Sequence of chain 1.B:
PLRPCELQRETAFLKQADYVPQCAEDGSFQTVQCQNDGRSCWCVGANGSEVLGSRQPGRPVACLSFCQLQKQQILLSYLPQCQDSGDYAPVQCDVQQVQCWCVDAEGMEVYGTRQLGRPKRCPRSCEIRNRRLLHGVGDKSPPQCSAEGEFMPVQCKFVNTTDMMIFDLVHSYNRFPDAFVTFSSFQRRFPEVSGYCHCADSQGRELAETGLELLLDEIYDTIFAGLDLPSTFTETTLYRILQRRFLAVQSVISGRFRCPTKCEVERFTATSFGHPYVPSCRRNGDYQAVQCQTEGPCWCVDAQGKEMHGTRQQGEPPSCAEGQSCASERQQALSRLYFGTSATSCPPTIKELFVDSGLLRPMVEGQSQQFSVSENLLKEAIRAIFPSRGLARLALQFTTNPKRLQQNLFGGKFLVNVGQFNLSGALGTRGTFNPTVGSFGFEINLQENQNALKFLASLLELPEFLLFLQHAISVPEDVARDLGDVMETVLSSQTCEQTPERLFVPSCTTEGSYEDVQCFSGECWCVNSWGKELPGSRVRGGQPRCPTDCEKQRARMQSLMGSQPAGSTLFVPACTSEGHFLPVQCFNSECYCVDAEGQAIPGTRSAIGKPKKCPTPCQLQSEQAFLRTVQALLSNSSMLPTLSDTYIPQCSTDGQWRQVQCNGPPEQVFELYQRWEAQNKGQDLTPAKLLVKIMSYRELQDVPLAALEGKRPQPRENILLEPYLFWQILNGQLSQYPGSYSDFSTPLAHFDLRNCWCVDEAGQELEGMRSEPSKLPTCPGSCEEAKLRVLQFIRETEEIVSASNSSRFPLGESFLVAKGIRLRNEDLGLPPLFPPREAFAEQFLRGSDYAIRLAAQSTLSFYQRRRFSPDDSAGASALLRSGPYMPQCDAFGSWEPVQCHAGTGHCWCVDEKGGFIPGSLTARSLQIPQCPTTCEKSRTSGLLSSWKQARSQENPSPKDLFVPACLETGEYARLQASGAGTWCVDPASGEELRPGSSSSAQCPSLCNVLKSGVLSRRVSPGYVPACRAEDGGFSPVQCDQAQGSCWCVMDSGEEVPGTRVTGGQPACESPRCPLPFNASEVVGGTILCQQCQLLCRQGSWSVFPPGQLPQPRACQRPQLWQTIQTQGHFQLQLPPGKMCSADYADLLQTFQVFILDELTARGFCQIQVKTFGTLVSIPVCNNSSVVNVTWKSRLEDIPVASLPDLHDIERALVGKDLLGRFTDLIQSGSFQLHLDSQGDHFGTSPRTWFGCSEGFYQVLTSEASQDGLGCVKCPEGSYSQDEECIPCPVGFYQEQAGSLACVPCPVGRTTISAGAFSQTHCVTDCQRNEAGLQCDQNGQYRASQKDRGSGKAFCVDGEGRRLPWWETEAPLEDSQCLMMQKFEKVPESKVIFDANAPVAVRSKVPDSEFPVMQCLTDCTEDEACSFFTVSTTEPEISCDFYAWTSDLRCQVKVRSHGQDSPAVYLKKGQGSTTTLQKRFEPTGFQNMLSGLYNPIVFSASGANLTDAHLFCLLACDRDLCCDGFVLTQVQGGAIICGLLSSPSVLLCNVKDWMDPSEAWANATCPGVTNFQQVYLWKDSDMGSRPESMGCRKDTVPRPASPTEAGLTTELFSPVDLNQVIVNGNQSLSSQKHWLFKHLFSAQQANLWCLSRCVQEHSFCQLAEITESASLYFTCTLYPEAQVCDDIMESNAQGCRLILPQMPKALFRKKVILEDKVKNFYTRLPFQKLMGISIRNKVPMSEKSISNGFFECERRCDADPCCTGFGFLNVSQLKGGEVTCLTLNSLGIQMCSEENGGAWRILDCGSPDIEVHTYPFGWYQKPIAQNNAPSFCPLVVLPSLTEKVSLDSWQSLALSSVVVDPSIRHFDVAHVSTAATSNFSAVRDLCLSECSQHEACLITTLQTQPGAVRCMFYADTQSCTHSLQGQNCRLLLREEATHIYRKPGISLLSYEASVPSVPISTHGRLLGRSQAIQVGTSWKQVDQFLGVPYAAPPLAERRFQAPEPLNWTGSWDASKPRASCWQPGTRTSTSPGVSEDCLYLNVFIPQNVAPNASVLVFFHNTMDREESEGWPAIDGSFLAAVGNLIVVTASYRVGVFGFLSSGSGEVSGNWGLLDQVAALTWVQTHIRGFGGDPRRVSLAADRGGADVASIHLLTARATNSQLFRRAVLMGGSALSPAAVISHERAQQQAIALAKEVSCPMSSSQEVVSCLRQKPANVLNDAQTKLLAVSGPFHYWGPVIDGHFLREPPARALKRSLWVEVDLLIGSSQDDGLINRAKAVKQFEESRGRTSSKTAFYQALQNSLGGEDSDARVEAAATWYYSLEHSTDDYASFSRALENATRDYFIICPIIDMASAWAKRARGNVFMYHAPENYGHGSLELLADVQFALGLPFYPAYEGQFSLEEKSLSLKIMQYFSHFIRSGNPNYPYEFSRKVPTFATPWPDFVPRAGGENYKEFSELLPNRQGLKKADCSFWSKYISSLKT

Binding-site contacts:
Ligand atom N2 contacts residue GLU79 of chain 1.B at 4.4 Å.
Ligand atom O7 contacts residue ASN76 of chain 1.B at 4.3 Å.
Ligand atom C2 contacts residue ASN76 of chain 1.B at 2.4 Å.
Ligand atom O7 contacts residue GLU79 of chain 1.B at 3.4 Å (salt-bridge).
Ligand atom C4 contacts residue ASN76 of chain 1.B at 4.2 Å.
Ligand atom C8 contacts residue ASN76 of chain 1.B at 3.5 Å.
Ligand atom C5 contacts residue ASN76 of chain 1.B at 3.7 Å.
Ligand atom C7 contacts residue GLU79 of chain 1.B at 3.5 Å.
Ligand atom C8 contacts residue GLU79 of chain 1.B at 3.4 Å.
Ligand atom O5 contacts residue ASN76 of chain 1.B at 2.4 Å (h-bond).
Ligand atom C1 contacts residue ASN76 of chain 1.B at 1.4 Å.
Ligand atom C3 contacts residue ASN76 of chain 1.B at 3.8 Å.
Ligand atom C7 contacts residue ASN76 of chain 1.B at 3.4 Å.
Ligand atom N2 contacts residue ASN76 of chain 1.B at 2.9 Å (h-bond).

The small molecule below binds the protein below.
Small molecule (SMILES): CC(=O)N[C@@H]1[C@@H](O)[C@H](O)[C@@H](CO)O[C@H]1O